Sequence of chain 9.A:
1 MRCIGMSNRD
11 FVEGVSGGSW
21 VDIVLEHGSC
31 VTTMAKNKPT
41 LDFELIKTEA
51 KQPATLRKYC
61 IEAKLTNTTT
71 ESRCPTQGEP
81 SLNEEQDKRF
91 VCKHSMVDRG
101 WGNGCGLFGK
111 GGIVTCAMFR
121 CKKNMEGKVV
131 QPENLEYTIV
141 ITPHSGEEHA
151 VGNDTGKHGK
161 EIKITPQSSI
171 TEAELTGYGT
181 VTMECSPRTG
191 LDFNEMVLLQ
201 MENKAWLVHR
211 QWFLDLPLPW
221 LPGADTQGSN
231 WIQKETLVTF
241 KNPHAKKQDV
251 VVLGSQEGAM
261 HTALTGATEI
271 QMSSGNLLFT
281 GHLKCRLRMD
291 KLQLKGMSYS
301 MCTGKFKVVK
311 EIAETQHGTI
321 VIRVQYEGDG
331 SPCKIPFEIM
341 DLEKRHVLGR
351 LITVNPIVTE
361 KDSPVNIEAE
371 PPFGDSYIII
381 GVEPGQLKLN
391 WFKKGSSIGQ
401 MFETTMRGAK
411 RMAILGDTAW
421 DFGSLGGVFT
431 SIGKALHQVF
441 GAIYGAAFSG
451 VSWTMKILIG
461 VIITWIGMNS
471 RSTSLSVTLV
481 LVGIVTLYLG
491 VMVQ

Binding-site contacts:
Ligand atom C2 contacts residue ASN67 of chain 9.A at 2.5 Å.
Ligand atom C7 contacts residue MET118 of chain 9.A at 4.0 Å (hydrophobic).
Ligand atom N2 contacts residue ASN67 of chain 9.A at 2.9 Å (h-bond).
Ligand atom C7 contacts residue ASN67 of chain 9.A at 3.2 Å.
Ligand atom C1 contacts residue ASN67 of chain 9.A at 1.4 Å.
Ligand atom O5 contacts residue ASN67 of chain 9.A at 2.4 Å (h-bond).
Ligand atom C8 contacts residue PHE90 of chain 9.A at 4.0 Å (hydrophobic).
Ligand atom C4 contacts residue ASN67 of chain 9.A at 4.2 Å.
Ligand atom O7 contacts residue ASN67 of chain 9.A at 3.0 Å (h-bond).
Ligand atom C5 contacts residue ASN67 of chain 9.A at 3.7 Å.
Ligand atom C3 contacts residue ASN67 of chain 9.A at 3.8 Å.
Ligand atom O7 contacts residue MET118 of chain 9.A at 3.5 Å.
Ligand atom C8 contacts residue ASN67 of chain 9.A at 4.0 Å.
Ligand atom C8 contacts residue MET118 of chain 9.A at 3.8 Å (hydrophobic).

A small-molecule ligand and the protein it binds are described below.
Small molecule (SMILES): CC(=O)N[C@@H]1[C@@H](O)[C@H](O)[C@@H](CO)O[C@H]1O